Binding-site contacts:
Ligand atom O5' contacts residue PRO122 of chain 1.A at 3.5 Å.
Ligand atom C5 contacts residue TYR465 of chain 1.A at 3.3 Å (hydrophobic).
Ligand atom C8 contacts residue TYR232 of chain 1.A at 3.4 Å (hydrophobic).
Ligand atom O4' contacts residue LYS128 of chain 1.A at 3.3 Å.
Ligand atom C1' contacts residue SER124 of chain 1.A at 3.4 Å.
Ligand atom O5' contacts residue TYR232 of chain 1.A at 3.4 Å (h-bond).
Ligand atom C4' contacts residue TYR236 of chain 1.A at 3.3 Å (hydrophobic).
Ligand atom O3' contacts residue ALA125 of chain 1.A at 3.5 Å.
Ligand atom N9 contacts residue TYR232 of chain 1.A at 3.3 Å.
Ligand atom OP1 contacts residue LYS496 of chain 1.A at 3.5 Å (salt-bridge).
Ligand atom P contacts residue SER124 of chain 1.A at 3.5 Å.
Ligand atom C4 contacts residue TYR465 of chain 1.A at 3.4 Å (hydrophobic).
Ligand atom O3' contacts residue ASP342 of chain 1.A at 3.1 Å (salt-bridge).
Ligand atom OP1 contacts residue HIS231 of chain 1.A at 2.8 Å (h-bond).
Ligand atom C5' contacts residue TYR129 of chain 1.A at 3.2 Å (hydrophobic).
Ligand atom O4' contacts residue SER124 of chain 1.A at 3.2 Å.
Ligand atom N3 contacts residue LYS128 of chain 1.A at 3.1 Å (salt-bridge).
Ligand atom OP2 contacts residue TYR232 of chain 1.A at 2.7 Å (h-bond).
Ligand atom OP2 contacts residue TYR129 of chain 1.A at 2.5 Å (h-bond).
Ligand atom C4' contacts residue TYR129 of chain 1.A at 3.4 Å (hydrophobic).
Ligand atom O5' contacts residue SER124 of chain 1.A at 3.4 Å (h-bond).
Ligand atom N1 contacts residue SER220 of chain 1.A at 3.3 Å (h-bond).
Ligand atom C1' contacts residue ASN461 of chain 1.A at 3.5 Å.
Ligand atom N3 contacts residue TYR465 of chain 1.A at 3.5 Å.
Ligand atom N7 contacts residue TYR232 of chain 1.A at 3.4 Å.
Ligand atom C2 contacts residue TYR340 of chain 1.A at 3.2 Å (hydrophobic).
Ligand atom N6 contacts residue TYR465 of chain 1.A at 3.3 Å (h-bond).
Ligand atom N3 contacts residue TYR340 of chain 1.A at 2.9 Å (h-bond).
Ligand atom C2 contacts residue SER220 of chain 1.A at 3.5 Å.
Ligand atom OP1 contacts residue SER124 of chain 1.A at 2.5 Å (h-bond).
Ligand atom C4 contacts residue TYR232 of chain 1.A at 3.5 Å (hydrophobic).
Ligand atom O4' contacts residue ASN461 of chain 1.A at 3.4 Å (h-bond).
Ligand atom O5' contacts residue ASN466 of chain 1.A at 3.1 Å (h-bond).
Ligand atom C2 contacts residue LYS233 of chain 1.A at 3.3 Å.
Ligand atom N7 contacts residue ARG506 of chain 1.A at 3.5 Å (salt-bridge).
Ligand atom O4' contacts residue TYR465 of chain 1.A at 3.5 Å.
Ligand atom N6 contacts residue ARG506 of chain 1.A at 3.0 Å (salt-bridge).
Ligand atom N7 contacts residue TYR465 of chain 1.A at 3.6 Å.
Ligand atom C2' contacts residue TYR236 of chain 1.A at 3.4 Å (hydrophobic).
Ligand atom O3' contacts residue VAL341 of chain 1.A at 3.3 Å.

The small molecule below binds the protein below.
Small molecule (SMILES): Nc1ncnc2c1ncn2[C@H]1C[C@H](O[P](=O)(O)OC[C@H]2O[C@@H](N)C[C@@H]2O)[C@@H](CO[P](=O)(O)O[C@H]2C[C@H](n3cnc4c(N)ncnc43)O[C@@H]2CO[P](=O)(O)O[C@H]2C[C@H](n3cnc4c(N)ncnc43)O[C@@H]2CO[P](=O)(O)O[C@H]2C[C@H](n3cnc4c(N)ncnc43)O[C@@H]2CO[P](=O)(O)O[C@H]2C[C@H](n3cnc4c(N)ncnc43)O[C@@H]2CO[P](=O)(O)O[C@H]2C[C@H](n3cnc4c(N)ncnc43)O[C@@H]2CO[P](=O)(O)O[C@H]2C[C@H](n3cnc4c(N)ncnc43)O[C@@H]2CO[P](=O)(O)O[C@H]2C[C@H](n3cnc4c(N)ncnc43)O[C@@H]2CO)O1

Sequence of chain 1.A:
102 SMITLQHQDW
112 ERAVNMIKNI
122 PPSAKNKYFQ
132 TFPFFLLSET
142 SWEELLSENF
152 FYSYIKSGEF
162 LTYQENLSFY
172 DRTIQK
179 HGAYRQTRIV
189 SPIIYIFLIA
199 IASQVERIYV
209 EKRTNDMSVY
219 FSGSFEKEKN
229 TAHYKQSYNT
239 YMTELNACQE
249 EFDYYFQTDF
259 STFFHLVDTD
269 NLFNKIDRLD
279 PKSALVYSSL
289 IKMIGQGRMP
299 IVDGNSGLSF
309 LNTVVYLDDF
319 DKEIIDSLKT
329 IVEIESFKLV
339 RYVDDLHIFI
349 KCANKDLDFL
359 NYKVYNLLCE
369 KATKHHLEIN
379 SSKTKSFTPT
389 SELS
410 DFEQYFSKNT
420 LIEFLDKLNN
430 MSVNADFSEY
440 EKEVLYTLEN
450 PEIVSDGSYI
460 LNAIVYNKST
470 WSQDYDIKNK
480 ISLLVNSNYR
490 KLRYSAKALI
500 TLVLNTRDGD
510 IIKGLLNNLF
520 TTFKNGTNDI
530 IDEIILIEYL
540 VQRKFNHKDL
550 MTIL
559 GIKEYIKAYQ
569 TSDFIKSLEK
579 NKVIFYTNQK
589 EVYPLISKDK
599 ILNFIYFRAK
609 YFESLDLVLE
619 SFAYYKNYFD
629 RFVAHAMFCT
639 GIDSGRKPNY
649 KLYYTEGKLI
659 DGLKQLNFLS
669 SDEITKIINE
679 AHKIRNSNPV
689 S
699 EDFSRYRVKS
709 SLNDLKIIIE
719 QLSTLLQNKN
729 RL